Binding-site contacts:
Ligand atom O7 contacts residue ASN279 of chain 1.J at 3.3 Å (h-bond).
Ligand atom C3 contacts residue ASN279 of chain 1.J at 3.8 Å.
Ligand atom C1 contacts residue ASN279 of chain 1.J at 1.4 Å.
Ligand atom O5 contacts residue ASN279 of chain 1.J at 2.4 Å (h-bond).
Ligand atom C8 contacts residue ASN277 of chain 1.J at 3.6 Å.
Ligand atom N2 contacts residue ASN279 of chain 1.J at 2.9 Å (h-bond).
Ligand atom C7 contacts residue ASN279 of chain 1.J at 3.2 Å.
Ligand atom C5 contacts residue ASN279 of chain 1.J at 3.6 Å.
Ligand atom C8 contacts residue ASN279 of chain 1.J at 4.2 Å.
Ligand atom C4 contacts residue ASN279 of chain 1.J at 4.2 Å.
Ligand atom C2 contacts residue ASN279 of chain 1.J at 2.5 Å.

Sequence of chain 1.J:
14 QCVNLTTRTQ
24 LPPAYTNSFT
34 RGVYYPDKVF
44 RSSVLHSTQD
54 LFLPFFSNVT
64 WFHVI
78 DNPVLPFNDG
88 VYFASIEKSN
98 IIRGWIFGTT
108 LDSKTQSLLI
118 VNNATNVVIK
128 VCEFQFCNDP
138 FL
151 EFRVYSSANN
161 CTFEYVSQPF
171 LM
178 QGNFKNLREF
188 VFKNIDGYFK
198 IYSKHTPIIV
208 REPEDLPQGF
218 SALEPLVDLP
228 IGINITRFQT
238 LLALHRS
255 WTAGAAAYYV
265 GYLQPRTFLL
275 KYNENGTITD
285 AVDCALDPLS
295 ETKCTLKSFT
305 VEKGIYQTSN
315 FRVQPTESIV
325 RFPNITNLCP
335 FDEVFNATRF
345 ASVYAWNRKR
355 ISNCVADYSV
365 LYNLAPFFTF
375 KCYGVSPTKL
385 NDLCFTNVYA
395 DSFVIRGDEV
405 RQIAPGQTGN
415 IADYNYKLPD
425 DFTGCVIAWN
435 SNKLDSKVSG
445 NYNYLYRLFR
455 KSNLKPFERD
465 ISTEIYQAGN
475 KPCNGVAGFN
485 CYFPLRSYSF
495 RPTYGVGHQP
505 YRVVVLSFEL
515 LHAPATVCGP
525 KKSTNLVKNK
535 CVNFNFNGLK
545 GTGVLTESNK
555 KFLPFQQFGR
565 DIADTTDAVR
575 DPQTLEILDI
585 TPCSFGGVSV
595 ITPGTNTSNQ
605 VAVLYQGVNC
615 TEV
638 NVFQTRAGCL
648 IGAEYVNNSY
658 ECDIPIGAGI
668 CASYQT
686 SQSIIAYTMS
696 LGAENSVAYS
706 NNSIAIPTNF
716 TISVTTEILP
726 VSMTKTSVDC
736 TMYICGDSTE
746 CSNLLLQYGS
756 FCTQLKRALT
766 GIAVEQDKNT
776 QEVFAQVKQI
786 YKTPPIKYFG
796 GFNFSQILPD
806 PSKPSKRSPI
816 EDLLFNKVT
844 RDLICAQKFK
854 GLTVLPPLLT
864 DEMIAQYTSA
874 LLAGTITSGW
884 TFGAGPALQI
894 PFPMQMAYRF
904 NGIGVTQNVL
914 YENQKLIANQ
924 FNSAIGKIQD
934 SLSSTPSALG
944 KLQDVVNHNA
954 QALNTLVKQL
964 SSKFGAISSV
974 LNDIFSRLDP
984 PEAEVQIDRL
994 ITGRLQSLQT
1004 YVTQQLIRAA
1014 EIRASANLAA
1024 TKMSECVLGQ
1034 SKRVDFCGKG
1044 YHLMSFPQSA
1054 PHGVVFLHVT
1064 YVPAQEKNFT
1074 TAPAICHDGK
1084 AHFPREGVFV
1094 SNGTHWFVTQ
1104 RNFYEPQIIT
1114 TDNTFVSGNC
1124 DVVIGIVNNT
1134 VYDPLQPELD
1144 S

A protein and the small-molecule ligand that binds it are described below.
Small molecule (SMILES): CC(=O)N[C@@H]1[C@@H](O)[C@H](O)[C@@H](CO)O[C@H]1O